Sequence of chain 46.K:
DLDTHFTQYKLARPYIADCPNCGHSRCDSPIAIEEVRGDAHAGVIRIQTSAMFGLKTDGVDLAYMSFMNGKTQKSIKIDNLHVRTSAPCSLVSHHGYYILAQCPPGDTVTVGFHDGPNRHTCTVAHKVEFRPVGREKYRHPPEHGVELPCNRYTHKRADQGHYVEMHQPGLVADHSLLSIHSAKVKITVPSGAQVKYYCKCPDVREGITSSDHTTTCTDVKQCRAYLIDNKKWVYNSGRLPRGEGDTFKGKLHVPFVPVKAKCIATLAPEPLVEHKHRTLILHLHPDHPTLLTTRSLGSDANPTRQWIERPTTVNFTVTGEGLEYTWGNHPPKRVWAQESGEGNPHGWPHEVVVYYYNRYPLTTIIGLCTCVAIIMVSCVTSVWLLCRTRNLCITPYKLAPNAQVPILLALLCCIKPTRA

The small molecule below binds the protein below.
Small molecule (SMILES): CC(=O)N[C@@H]1[C@@H](O)[C@H](O)[C@@H](CO)O[C@H]1O

Binding-site contacts:
Ligand atom C2 contacts residue ASN315 of chain 46.K at 2.5 Å.
Ligand atom C8 contacts residue ASN315 of chain 46.K at 3.5 Å.
Ligand atom C1 contacts residue ASN315 of chain 46.K at 1.4 Å.
Ligand atom O7 contacts residue ASN315 of chain 46.K at 4.2 Å.
Ligand atom C1 contacts residue VAL314 of chain 46.K at 4.4 Å (hydrophobic).
Ligand atom O5 contacts residue VAL314 of chain 46.K at 3.8 Å.
Ligand atom C6 contacts residue ASN315 of chain 46.K at 4.5 Å.
Ligand atom C4 contacts residue ASN315 of chain 46.K at 4.3 Å.
Ligand atom C5 contacts residue ASN315 of chain 46.K at 3.7 Å.
Ligand atom N2 contacts residue ASN315 of chain 46.K at 2.8 Å (h-bond).
Ligand atom C7 contacts residue ASN315 of chain 46.K at 3.3 Å.
Ligand atom O5 contacts residue ASN315 of chain 46.K at 2.4 Å (h-bond).
Ligand atom O5 contacts residue THR313 of chain 46.K at 4.3 Å.
Ligand atom C3 contacts residue ASN315 of chain 46.K at 3.8 Å.
Ligand atom C6 contacts residue THR313 of chain 46.K at 4.5 Å.
Ligand atom C8 contacts residue ILE281 of chain 46.K at 4.5 Å (hydrophobic).